A protein and the small-molecule ligand that binds it are described below.
Small molecule (SMILES): CC(=O)N[C@@H]1[C@@H](O)[C@H](O)[C@@H](CO)O[C@H]1O

Sequence of chain 1.J:
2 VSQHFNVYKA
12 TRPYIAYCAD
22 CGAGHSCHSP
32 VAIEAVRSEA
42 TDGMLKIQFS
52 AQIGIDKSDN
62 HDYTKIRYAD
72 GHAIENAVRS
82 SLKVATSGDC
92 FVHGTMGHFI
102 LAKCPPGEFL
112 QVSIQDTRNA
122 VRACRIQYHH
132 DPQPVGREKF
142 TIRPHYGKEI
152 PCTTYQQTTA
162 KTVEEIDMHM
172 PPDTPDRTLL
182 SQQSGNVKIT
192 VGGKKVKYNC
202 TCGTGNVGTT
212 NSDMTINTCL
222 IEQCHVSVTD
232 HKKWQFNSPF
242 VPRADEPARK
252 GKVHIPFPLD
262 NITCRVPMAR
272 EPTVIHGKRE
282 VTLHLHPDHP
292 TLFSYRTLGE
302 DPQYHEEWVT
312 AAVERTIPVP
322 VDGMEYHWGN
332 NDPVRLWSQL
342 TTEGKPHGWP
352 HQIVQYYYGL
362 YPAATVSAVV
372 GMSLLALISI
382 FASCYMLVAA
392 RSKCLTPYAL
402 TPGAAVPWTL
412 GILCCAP

Binding-site contacts:
Ligand atom C8 contacts residue LEU260 of chain 1.J at 3.3 Å (hydrophobic).
Ligand atom O3 contacts residue HIS116 of chain 1.K at 3.8 Å.
Ligand atom C8 contacts residue ASN262 of chain 1.J at 4.5 Å.
Ligand atom C5 contacts residue ASN262 of chain 1.J at 3.7 Å.
Ligand atom C4 contacts residue ASN262 of chain 1.J at 4.2 Å.
Ligand atom N2 contacts residue ASN262 of chain 1.J at 2.9 Å (h-bond).
Ligand atom C7 contacts residue ASN262 of chain 1.J at 3.5 Å.
Ligand atom O7 contacts residue ASN262 of chain 1.J at 3.8 Å.
Ligand atom N2 contacts residue HIS116 of chain 1.K at 4.1 Å.
Ligand atom C2 contacts residue ASN262 of chain 1.J at 2.4 Å.
Ligand atom O7 contacts residue HIS116 of chain 1.K at 3.1 Å.
Ligand atom C1 contacts residue ASN262 of chain 1.J at 1.4 Å.
Ligand atom C8 contacts residue HIS116 of chain 1.K at 3.4 Å.
Ligand atom C7 contacts residue HIS116 of chain 1.K at 3.4 Å.
Ligand atom C3 contacts residue ASN262 of chain 1.J at 3.8 Å.
Ligand atom C8 contacts residue ASP261 of chain 1.J at 3.9 Å.
Ligand atom C3 contacts residue HIS116 of chain 1.K at 4.1 Å.
Ligand atom O5 contacts residue ASN262 of chain 1.J at 2.4 Å (h-bond).

Sequence of chain 1.K:
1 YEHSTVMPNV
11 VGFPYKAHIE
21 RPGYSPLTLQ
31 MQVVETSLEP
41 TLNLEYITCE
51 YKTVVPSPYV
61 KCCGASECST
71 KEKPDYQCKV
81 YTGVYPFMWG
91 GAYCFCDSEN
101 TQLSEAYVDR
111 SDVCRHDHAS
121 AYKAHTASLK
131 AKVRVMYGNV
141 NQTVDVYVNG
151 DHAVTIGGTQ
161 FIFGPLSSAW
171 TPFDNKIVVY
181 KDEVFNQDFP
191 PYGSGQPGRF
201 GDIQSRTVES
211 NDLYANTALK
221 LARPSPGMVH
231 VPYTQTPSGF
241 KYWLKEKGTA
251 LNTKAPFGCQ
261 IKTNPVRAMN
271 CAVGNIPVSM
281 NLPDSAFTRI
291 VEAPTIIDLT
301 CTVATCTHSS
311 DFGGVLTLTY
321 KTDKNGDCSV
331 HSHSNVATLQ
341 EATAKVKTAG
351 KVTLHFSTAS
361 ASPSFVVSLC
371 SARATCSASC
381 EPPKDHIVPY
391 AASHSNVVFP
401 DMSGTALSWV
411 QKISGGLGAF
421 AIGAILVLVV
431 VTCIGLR